Sequence of chain 1.P:
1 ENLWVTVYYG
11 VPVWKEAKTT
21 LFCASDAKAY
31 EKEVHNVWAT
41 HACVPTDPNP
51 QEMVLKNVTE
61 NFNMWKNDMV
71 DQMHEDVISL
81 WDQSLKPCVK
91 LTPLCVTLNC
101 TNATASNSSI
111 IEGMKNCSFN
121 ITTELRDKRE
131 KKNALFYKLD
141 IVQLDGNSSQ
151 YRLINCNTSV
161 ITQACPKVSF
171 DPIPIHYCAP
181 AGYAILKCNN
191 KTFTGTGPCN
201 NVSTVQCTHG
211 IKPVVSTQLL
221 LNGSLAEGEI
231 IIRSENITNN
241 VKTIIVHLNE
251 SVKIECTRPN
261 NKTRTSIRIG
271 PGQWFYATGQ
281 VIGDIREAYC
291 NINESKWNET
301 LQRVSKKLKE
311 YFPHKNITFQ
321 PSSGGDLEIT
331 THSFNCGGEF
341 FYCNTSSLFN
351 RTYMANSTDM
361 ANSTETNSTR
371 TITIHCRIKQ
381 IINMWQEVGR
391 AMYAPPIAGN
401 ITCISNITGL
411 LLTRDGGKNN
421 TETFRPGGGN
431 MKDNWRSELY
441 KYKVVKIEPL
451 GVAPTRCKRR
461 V

Binding-site contacts:
Ligand atom C1 contacts residue LYS296 of chain 1.P at 4.2 Å.
Ligand atom C3 contacts residue ASN293 of chain 1.P at 3.8 Å.
Ligand atom C6 contacts residue LYS296 of chain 1.P at 3.7 Å.
Ligand atom C2 contacts residue THR371 of chain 1.P at 4.4 Å.
Ligand atom N2 contacts residue ASN293 of chain 1.P at 3.0 Å (h-bond).
Ligand atom O6 contacts residue LYS296 of chain 1.P at 3.3 Å (salt-bridge).
Ligand atom C4 contacts residue ASN293 of chain 1.P at 4.3 Å.
Ligand atom N2 contacts residue THR371 of chain 1.P at 3.5 Å.
Ligand atom C8 contacts residue THR369 of chain 1.P at 4.3 Å.
Ligand atom C2 contacts residue ASN293 of chain 1.P at 2.5 Å.
Ligand atom C7 contacts residue ASN293 of chain 1.P at 3.3 Å.
Ligand atom O7 contacts residue THR371 of chain 1.P at 3.9 Å.
Ligand atom C5 contacts residue ASN293 of chain 1.P at 3.7 Å.
Ligand atom C8 contacts residue THR371 of chain 1.P at 3.6 Å.
Ligand atom C5 contacts residue LYS296 of chain 1.P at 4.1 Å.
Ligand atom C1 contacts residue ASN293 of chain 1.P at 1.5 Å.
Ligand atom O7 contacts residue ASN293 of chain 1.P at 2.8 Å (h-bond).
Ligand atom O5 contacts residue LYS296 of chain 1.P at 3.2 Å.
Ligand atom C7 contacts residue THR371 of chain 1.P at 3.4 Å.
Ligand atom O5 contacts residue ASN293 of chain 1.P at 2.3 Å (h-bond).
Ligand atom C1 contacts residue THR371 of chain 1.P at 4.2 Å.

The protein below binds the small molecule below.
Small molecule (SMILES): CC(=O)N[C@H]1[C@H](O[C@H]2[C@H](O)[C@@H](NC(C)=O)CO[C@@H]2CO)O[C@H](CO)[C@@H](O[C@@H]2O[C@H](CO)[C@@H](O)[C@H](O)[C@@H]2O)[C@@H]1O